Sequence of chain 1.B:
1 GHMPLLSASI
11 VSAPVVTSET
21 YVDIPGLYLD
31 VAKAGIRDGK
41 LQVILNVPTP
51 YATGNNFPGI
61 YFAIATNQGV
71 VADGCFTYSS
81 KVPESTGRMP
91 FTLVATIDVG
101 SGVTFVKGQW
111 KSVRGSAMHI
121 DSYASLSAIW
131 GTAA

Binding-site contacts:
Ligand atom C5 contacts residue ARG88 of chain 1.B at 3.8 Å.
Ligand atom C6 contacts residue ARG88 of chain 1.B at 4.0 Å.
Ligand atom O3 contacts residue THR77 of chain 1.A at 2.6 Å (h-bond).
Ligand atom O7 contacts residue SER85 of chain 1.B at 2.8 Å (h-bond).
Ligand atom O4 contacts residue GLU84 of chain 1.B at 3.7 Å.
Ligand atom O3 contacts residue SER85 of chain 1.B at 4.3 Å.
Ligand atom C8 contacts residue ARG114 of chain 1.A at 4.2 Å.
Ligand atom O4 contacts residue GLY87 of chain 1.B at 3.5 Å.
Ligand atom O4 contacts residue PHE57 of chain 1.A at 4.1 Å.
Ligand atom O3 contacts residue GLY87 of chain 1.B at 4.0 Å.
Ligand atom O2 contacts residue ARG114 of chain 1.A at 3.0 Å (salt-bridge).
Ligand atom O2 contacts residue THR77 of chain 1.A at 3.7 Å.
Ligand atom C2 contacts residue ARG114 of chain 1.A at 3.9 Å.
Ligand atom O4 contacts residue THR86 of chain 1.B at 2.7 Å (h-bond).
Ligand atom C4 contacts residue THR86 of chain 1.B at 3.4 Å.
Ligand atom C3 contacts residue ARG114 of chain 1.A at 3.6 Å.
Ligand atom C2 contacts residue THR77 of chain 1.A at 4.1 Å.
Ligand atom C3 contacts residue THR77 of chain 1.A at 3.8 Å.
Ligand atom C2 contacts residue ARG88 of chain 1.B at 3.8 Å.
Ligand atom C2 contacts residue PHE57 of chain 1.A at 4.3 Å (hydrophobic).
Ligand atom O4 contacts residue THR77 of chain 1.A at 3.7 Å.
Ligand atom O2 contacts residue ARG114 of chain 1.A at 3.5 Å (salt-bridge).
Ligand atom C6 contacts residue THR86 of chain 1.B at 3.7 Å.
Ligand atom C5 contacts residue THR86 of chain 1.B at 4.1 Å.
Ligand atom C4 contacts residue SER85 of chain 1.B at 4.1 Å.
Ligand atom O6 contacts residue LYS81 of chain 1.A at 4.0 Å.
Ligand atom O6 contacts residue PHE57 of chain 1.A at 4.2 Å.
Ligand atom C3 contacts residue ARG114 of chain 1.A at 4.2 Å.
Ligand atom C4 contacts residue ARG88 of chain 1.B at 3.8 Å.
Ligand atom C8 contacts residue PHE57 of chain 1.A at 3.6 Å (hydrophobic).
Ligand atom C6 contacts residue TYR51 of chain 1.B at 3.8 Å (hydrophobic).
Ligand atom O4 contacts residue SER85 of chain 1.B at 4.0 Å.
Ligand atom O4 contacts residue ARG88 of chain 1.B at 2.9 Å (salt-bridge).
Ligand atom C1 contacts residue ARG88 of chain 1.B at 3.7 Å.
Ligand atom C7 contacts residue SER85 of chain 1.B at 3.5 Å.
Ligand atom C1 contacts residue ARG114 of chain 1.A at 4.3 Å.
Ligand atom O2 contacts residue VAL113 of chain 1.A at 4.1 Å.
Ligand atom O5 contacts residue ARG88 of chain 1.B at 3.0 Å (salt-bridge).
Ligand atom C8 contacts residue SER85 of chain 1.B at 3.6 Å.
Ligand atom O3 contacts residue ARG114 of chain 1.A at 3.2 Å (salt-bridge).

Sequence of chain 1.A:
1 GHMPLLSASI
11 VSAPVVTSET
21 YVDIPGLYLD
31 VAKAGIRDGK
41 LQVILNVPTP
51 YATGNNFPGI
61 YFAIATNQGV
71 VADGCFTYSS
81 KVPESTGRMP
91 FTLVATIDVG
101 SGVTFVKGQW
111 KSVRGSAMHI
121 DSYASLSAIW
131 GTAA

This small molecule binds to this protein.
Small molecule (SMILES): CC(=O)N[C@H]1[C@H](O[C@H]2[C@@H](O)[C@@H](CO)O[C@H](O[C@@H]3[C@H](O)[C@@H](O)[C@H](O)O[C@@H]3CO)[C@@H]2O)O[C@H](CO)[C@H](O)[C@@H]1O[C@@H]1O[C@H](CO)[C@H](O)[C@H](O)[C@H]1O[C@@H]1O[C@@H](C)[C@@H](O)[C@@H](O)[C@@H]1O